Binding-site contacts:
Ligand atom O1B contacts residue THR262 of chain 1.A at 2.8 Å (h-bond).
Ligand atom O2B contacts residue LYS261 of chain 1.A at 3.2 Å (salt-bridge).
Ligand atom O1B contacts residue MG1 of chain 1.I at 2.0 Å.
Ligand atom O3G contacts residue GLY258 of chain 1.A at 3.5 Å (h-bond).
Ligand atom O2G contacts residue ASN370 of chain 1.A at 3.0 Å (h-bond).
Ligand atom O2A contacts residue THR262 of chain 1.A at 3.5 Å.
Ligand atom N7 contacts residue GLY260 of chain 1.A at 3.0 Å (h-bond).
Ligand atom S1G contacts residue ASP328 of chain 1.A at 3.5 Å (salt-bridge).
Ligand atom N7 contacts residue ALA493 of chain 1.A at 3.4 Å.
Ligand atom O3B contacts residue GLY258 of chain 1.A at 2.8 Å (h-bond).
Ligand atom N1 contacts residue HIS220 of chain 1.A at 3.6 Å (h-bond).
Ligand atom PA contacts residue MG1 of chain 1.I at 3.1 Å.
Ligand atom PG contacts residue GLN329 of chain 1.A at 3.3 Å.
Ligand atom O2G contacts residue GLN329 of chain 1.A at 2.5 Å (h-bond).
Ligand atom C8 contacts residue GLY260 of chain 1.A at 3.5 Å.
Ligand atom O2B contacts residue GLY260 of chain 1.A at 3.2 Å (h-bond).
Ligand atom N6 contacts residue PHE445 of chain 1.A at 3.2 Å.
Ligand atom N6 contacts residue ILE222 of chain 1.A at 3.1 Å (h-bond).
Ligand atom O5' contacts residue ARG494 of chain 1.A at 3.1 Å (salt-bridge).
Ligand atom N1 contacts residue ILE222 of chain 1.A at 3.2 Å (h-bond).
Ligand atom C2 contacts residue HIS220 of chain 1.A at 3.1 Å.
Ligand atom PB contacts residue LYS261 of chain 1.A at 3.5 Å.
Ligand atom C3' contacts residue GLU263 of chain 1.A at 3.4 Å.
Ligand atom C2' contacts residue GLU263 of chain 1.A at 3.2 Å.
Ligand atom C5' contacts residue ARG494 of chain 1.A at 3.2 Å.
Ligand atom O2B contacts residue GLY258 of chain 1.A at 3.1 Å (h-bond).
Ligand atom S1G contacts residue MG1 of chain 1.I at 2.4 Å.
Ligand atom PG contacts residue MG1 of chain 1.I at 3.3 Å.
Ligand atom O2A contacts residue GLU263 of chain 1.A at 3.2 Å (salt-bridge).
Ligand atom O2' contacts residue GLU263 of chain 1.A at 3.1 Å.
Ligand atom S1G contacts residue GLN329 of chain 1.A at 2.9 Å (h-bond).
Ligand atom O1A contacts residue ARG494 of chain 1.A at 2.6 Å (salt-bridge).
Ligand atom PB contacts residue MG1 of chain 1.I at 3.1 Å.
Ligand atom O1A contacts residue MG1 of chain 1.I at 2.2 Å.
Ligand atom C8 contacts residue ALA493 of chain 1.A at 3.4 Å (hydrophobic).
Ligand atom PA contacts residue ARG494 of chain 1.A at 3.6 Å.
Ligand atom O1B contacts residue LYS261 of chain 1.A at 3.5 Å.
Ligand atom O3B contacts residue MG1 of chain 1.I at 3.4 Å.
Ligand atom O3A contacts residue MG1 of chain 1.I at 3.4 Å.
Ligand atom O2B contacts residue ILE259 of chain 1.A at 2.6 Å (h-bond).

Sequence of chain 1.A:
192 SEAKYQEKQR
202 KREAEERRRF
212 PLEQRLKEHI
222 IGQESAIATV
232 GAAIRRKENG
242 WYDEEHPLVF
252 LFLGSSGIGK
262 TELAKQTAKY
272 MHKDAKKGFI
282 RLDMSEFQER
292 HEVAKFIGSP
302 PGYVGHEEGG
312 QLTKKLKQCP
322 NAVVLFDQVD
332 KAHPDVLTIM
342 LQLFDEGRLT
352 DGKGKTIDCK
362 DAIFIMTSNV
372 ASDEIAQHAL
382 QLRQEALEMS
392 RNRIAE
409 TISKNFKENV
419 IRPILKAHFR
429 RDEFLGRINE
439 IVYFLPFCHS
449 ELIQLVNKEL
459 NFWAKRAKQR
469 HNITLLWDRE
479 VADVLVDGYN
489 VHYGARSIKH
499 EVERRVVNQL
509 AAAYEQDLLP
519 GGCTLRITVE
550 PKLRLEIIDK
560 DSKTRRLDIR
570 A

This small molecule binds to this protein.
Small molecule (SMILES): Nc1ncnc2c1ncn2[C@@H]1O[C@H](COP(=O)(O)OP(=O)(O)OP(O)(O)=S)[C@@H](O)[C@H]1O